The small molecule below binds the protein below.
Small molecule (SMILES): COc1cc(O)cc2c1C(=O)c1c(O)cccc1C2=O

Sequence of chain 2.A:
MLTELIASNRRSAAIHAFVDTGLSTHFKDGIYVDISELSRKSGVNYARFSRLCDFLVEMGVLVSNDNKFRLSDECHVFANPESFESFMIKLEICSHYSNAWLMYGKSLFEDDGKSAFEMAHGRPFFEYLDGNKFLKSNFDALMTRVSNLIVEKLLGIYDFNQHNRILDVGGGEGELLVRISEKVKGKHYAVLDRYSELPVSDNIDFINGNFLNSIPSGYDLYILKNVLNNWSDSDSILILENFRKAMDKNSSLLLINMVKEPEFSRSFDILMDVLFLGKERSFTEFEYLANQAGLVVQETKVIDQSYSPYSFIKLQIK

Binding-site contacts:
Ligand atom CAD contacts residue MET144 of chain 1.C at 3.8 Å (hydrophobic).
Ligand atom CAM contacts residue MET273 of chain 1.C at 3.9 Å (hydrophobic).
Ligand atom CAD contacts residue MET259 of chain 1.C at 3.7 Å (hydrophobic).
Ligand atom OAE contacts residue MET259 of chain 1.C at 3.7 Å.
Ligand atom CAJ contacts residue ASN231 of chain 1.C at 3.9 Å.
Ligand atom CAN contacts residue PHE269 of chain 1.C at 3.6 Å (hydrophobic).
Ligand atom CAM contacts residue PHE140 of chain 1.C at 3.4 Å (hydrophobic).
Ligand atom CAB contacts residue MET259 of chain 1.C at 4.0 Å (hydrophobic).
Ligand atom OAP contacts residue PHE269 of chain 1.C at 4.0 Å.
Ligand atom CAQ contacts residue PHE269 of chain 1.C at 3.9 Å (hydrophobic).
Ligand atom CAA contacts residue TYR308 of chain 1.C at 3.9 Å (hydrophobic).
Ligand atom CAM contacts residue PHE277 of chain 1.C at 3.9 Å (hydrophobic).
Ligand atom CAG contacts residue MET144 of chain 1.C at 3.7 Å (hydrophobic).
Ligand atom OAS contacts residue GOL1 of chain 1.X at 2.9 Å (h-bond).
Ligand atom OAE contacts residue ASN227 of chain 1.C at 3.6 Å.
Ligand atom CAG contacts residue ASN230 of chain 1.C at 3.6 Å.
Ligand atom CAO contacts residue PHE269 of chain 1.C at 3.6 Å (hydrophobic).
Ligand atom CAJ contacts residue PHE140 of chain 1.C at 3.9 Å (hydrophobic).
Ligand atom CAH contacts residue ASN230 of chain 1.C at 3.3 Å.
Ligand atom OAS contacts residue MET89 of chain 1.C at 3.6 Å.
Ligand atom OAP contacts residue LEU143 of chain 1.C at 4.0 Å.
Ligand atom CAH contacts residue ASN231 of chain 1.C at 3.9 Å.
Ligand atom CAN contacts residue MET144 of chain 1.C at 3.7 Å (hydrophobic).
Ligand atom CAF contacts residue PHE269 of chain 1.C at 3.8 Å (hydrophobic).
Ligand atom OAI contacts residue ASN227 of chain 1.C at 2.9 Å (h-bond).
Ligand atom OAL contacts residue MET273 of chain 1.C at 3.8 Å.
Ligand atom CAQ contacts residue GOL1 of chain 1.X at 3.7 Å.
Ligand atom CAM contacts residue LEU276 of chain 1.C at 3.5 Å (hydrophobic).
Ligand atom CAF contacts residue MET144 of chain 1.C at 3.5 Å (hydrophobic).
Ligand atom CAC contacts residue MET259 of chain 1.C at 3.9 Å (hydrophobic).
Ligand atom OAI contacts residue ASN231 of chain 1.C at 3.0 Å (h-bond).
Ligand atom CAB contacts residue TYR308 of chain 1.C at 4.0 Å (hydrophobic).
Ligand atom CAT contacts residue GOL1 of chain 1.X at 3.4 Å.
Ligand atom CAA contacts residue GOL1 of chain 1.X at 3.7 Å.
Ligand atom OAS contacts residue LEU143 of chain 1.C at 3.9 Å.
Ligand atom OAI contacts residue ASN230 of chain 1.C at 2.9 Å (h-bond).
Ligand atom OAE contacts residue TYR311 of chain 1.C at 3.9 Å.
Ligand atom CAK contacts residue PHE140 of chain 1.C at 4.0 Å (hydrophobic).
Ligand atom OAL contacts residue PHE140 of chain 1.C at 3.9 Å.
Ligand atom CAR contacts residue GOL1 of chain 1.X at 3.1 Å.

Sequence of chain 1.C:
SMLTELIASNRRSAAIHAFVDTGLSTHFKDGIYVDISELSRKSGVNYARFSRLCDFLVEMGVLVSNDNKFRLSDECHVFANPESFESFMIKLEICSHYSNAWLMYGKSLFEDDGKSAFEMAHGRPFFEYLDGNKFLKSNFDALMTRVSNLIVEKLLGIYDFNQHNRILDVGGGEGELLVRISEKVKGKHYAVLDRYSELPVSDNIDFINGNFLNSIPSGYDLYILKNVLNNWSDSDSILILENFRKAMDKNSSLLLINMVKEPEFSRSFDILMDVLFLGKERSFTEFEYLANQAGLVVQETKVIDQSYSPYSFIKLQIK